This small molecule binds to this protein.
Small molecule (SMILES): CC(=O)N[C@@H]1[C@@H](O)[C@H](O)[C@@H](CO)O[C@H]1O

Sequence of chain 1.A:
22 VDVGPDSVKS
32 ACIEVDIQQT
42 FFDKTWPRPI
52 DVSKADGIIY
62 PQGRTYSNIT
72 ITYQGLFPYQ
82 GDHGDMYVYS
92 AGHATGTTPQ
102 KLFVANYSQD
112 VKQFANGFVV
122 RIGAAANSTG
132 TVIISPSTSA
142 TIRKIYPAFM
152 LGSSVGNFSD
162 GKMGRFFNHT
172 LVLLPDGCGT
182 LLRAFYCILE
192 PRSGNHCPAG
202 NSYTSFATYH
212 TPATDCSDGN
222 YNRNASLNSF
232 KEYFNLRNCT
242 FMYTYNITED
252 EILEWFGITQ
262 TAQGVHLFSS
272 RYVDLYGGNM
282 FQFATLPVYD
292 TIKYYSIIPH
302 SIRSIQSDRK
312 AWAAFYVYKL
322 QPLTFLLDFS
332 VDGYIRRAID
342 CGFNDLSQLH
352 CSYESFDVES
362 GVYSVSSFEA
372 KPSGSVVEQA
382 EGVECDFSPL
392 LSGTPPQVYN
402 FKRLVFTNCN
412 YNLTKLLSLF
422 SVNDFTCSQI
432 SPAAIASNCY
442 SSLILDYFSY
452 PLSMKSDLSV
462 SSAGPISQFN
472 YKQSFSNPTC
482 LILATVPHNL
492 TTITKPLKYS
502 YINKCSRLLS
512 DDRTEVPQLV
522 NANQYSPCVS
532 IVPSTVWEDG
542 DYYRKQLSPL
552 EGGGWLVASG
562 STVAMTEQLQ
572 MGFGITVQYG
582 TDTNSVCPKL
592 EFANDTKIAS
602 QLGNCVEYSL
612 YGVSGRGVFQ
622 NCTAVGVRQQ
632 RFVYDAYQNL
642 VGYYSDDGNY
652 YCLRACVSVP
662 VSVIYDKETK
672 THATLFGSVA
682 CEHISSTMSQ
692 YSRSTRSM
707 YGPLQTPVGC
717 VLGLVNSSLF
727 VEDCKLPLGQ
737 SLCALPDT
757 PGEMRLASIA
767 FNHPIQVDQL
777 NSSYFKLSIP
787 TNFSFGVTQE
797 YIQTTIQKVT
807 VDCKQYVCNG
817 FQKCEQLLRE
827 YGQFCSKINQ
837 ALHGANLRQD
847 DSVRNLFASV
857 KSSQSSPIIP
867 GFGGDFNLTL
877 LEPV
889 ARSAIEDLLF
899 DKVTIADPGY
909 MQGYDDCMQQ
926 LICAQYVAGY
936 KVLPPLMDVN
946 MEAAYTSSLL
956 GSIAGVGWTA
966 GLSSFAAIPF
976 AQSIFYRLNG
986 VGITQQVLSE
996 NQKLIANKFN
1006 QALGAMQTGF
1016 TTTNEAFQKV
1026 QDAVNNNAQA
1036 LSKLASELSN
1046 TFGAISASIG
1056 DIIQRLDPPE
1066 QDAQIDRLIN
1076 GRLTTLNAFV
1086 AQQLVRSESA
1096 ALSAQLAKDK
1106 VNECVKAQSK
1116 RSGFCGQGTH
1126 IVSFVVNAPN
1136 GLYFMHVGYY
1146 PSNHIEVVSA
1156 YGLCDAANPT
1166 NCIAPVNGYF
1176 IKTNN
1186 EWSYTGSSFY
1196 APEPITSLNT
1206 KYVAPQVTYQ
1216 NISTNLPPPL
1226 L

Binding-site contacts:
Ligand atom C7 contacts residue ASN225 of chain 1.A at 4.1 Å.
Ligand atom C4 contacts residue PRO26 of chain 1.A at 4.4 Å (hydrophobic).
Ligand atom C2 contacts residue ASN225 of chain 1.A at 2.6 Å.
Ligand atom O5 contacts residue ARG184 of chain 1.A at 4.0 Å.
Ligand atom C4 contacts residue ASN225 of chain 1.A at 4.3 Å.
Ligand atom O6 contacts residue LEU228 of chain 1.A at 4.4 Å.
Ligand atom C1 contacts residue ASN225 of chain 1.A at 1.5 Å.
Ligand atom C1 contacts residue ARG184 of chain 1.A at 3.9 Å.
Ligand atom C7 contacts residue ARG224 of chain 1.A at 3.8 Å.
Ligand atom C6 contacts residue LEU228 of chain 1.A at 3.7 Å (hydrophobic).
Ligand atom O6 contacts residue MET243 of chain 1.A at 3.6 Å.
Ligand atom C8 contacts residue ARG224 of chain 1.A at 3.8 Å.
Ligand atom C5 contacts residue LEU228 of chain 1.A at 4.3 Å (hydrophobic).
Ligand atom O5 contacts residue LEU228 of chain 1.A at 3.6 Å.
Ligand atom O5 contacts residue ASN225 of chain 1.A at 2.4 Å (h-bond).
Ligand atom C3 contacts residue ASN225 of chain 1.A at 3.9 Å.
Ligand atom C5 contacts residue ASN225 of chain 1.A at 3.7 Å.
Ligand atom O4 contacts residue PRO26 of chain 1.A at 3.4 Å.
Ligand atom O7 contacts residue ARG224 of chain 1.A at 3.5 Å.
Ligand atom N2 contacts residue ASN225 of chain 1.A at 3.0 Å (h-bond).
Ligand atom N2 contacts residue ARG224 of chain 1.A at 4.5 Å.